The protein below binds the small molecule below.
Small molecule (SMILES): CC(=O)N[C@H]1[C@H]([C@H](O)[C@H](O)CO)O[C@@](O[C@H](CO)[C@@H](O)[C@@H]2O[C@@H](C(=O)O)C[C@H](O)[C@H]2NC(C)=O)(C(=O)O)C[C@@H]1O

Sequence of chain 25.A:
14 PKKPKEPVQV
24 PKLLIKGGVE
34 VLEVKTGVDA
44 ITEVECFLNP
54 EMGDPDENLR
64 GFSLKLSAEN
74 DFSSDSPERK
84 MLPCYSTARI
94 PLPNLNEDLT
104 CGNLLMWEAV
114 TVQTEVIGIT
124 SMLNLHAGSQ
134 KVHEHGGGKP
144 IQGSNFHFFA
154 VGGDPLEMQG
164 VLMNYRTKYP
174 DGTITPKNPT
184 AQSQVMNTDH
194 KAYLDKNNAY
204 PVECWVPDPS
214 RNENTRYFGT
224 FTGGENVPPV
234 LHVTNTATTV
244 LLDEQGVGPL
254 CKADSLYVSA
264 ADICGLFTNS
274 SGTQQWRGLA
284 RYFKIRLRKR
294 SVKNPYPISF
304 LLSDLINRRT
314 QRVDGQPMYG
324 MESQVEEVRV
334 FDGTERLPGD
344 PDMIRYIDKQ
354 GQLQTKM

Binding-site contacts:
Ligand atom C6 contacts residue LYS68 of chain 25.E at 4.0 Å.
Ligand atom C7 contacts residue LEU62 of chain 25.E at 3.8 Å (hydrophobic).
Ligand atom O1B contacts residue LYS68 of chain 25.E at 3.1 Å.
Ligand atom C10 contacts residue GLN278 of chain 25.E at 4.0 Å.
Ligand atom C11 contacts residue THR276 of chain 25.E at 3.4 Å.
Ligand atom C8 contacts residue GLN278 of chain 25.E at 3.7 Å.
Ligand atom C10 contacts residue ASN272 of chain 25.E at 3.9 Å.
Ligand atom C11 contacts residue PHE65 of chain 25.E at 3.7 Å (hydrophobic).
Ligand atom N5 contacts residue ASN272 of chain 25.E at 3.2 Å (h-bond).
Ligand atom C11 contacts residue HIS138 of chain 25.D at 3.5 Å.
Ligand atom O9 contacts residue LYS68 of chain 25.E at 2.9 Å (salt-bridge).
Ligand atom C7 contacts residue GLN278 of chain 25.E at 3.9 Å.
Ligand atom O8 contacts residue LYS68 of chain 25.E at 3.3 Å.
Ligand atom O8 contacts residue GLN278 of chain 25.E at 3.5 Å (h-bond).
Ligand atom N5 contacts residue LEU62 of chain 25.E at 3.9 Å.
Ligand atom O1B contacts residue THR276 of chain 25.E at 3.4 Å (h-bond).
Ligand atom O9 contacts residue LEU67 of chain 25.E at 3.1 Å.
Ligand atom O10 contacts residue LEU62 of chain 25.E at 2.8 Å.
Ligand atom C11 contacts residue PHE270 of chain 25.E at 3.9 Å (hydrophobic).
Ligand atom C11 contacts residue LEU62 of chain 25.E at 3.5 Å (hydrophobic).
Ligand atom C11 contacts residue PHE75 of chain 25.A at 3.5 Å (hydrophobic).
Ligand atom C6 contacts residue ASN272 of chain 25.E at 3.7 Å.
Ligand atom C11 contacts residue GLN278 of chain 25.E at 3.5 Å.
Ligand atom O10 contacts residue PHE75 of chain 25.A at 3.9 Å.
Ligand atom N5 contacts residue GLN278 of chain 25.E at 3.7 Å.
Ligand atom C9 contacts residue LYS68 of chain 25.E at 3.8 Å.
Ligand atom O1A contacts residue LYS68 of chain 25.E at 3.8 Å.
Ligand atom C11 contacts residue ASN272 of chain 25.E at 3.5 Å.
Ligand atom C10 contacts residue LEU62 of chain 25.E at 3.1 Å (hydrophobic).
Ligand atom O8 contacts residue THR276 of chain 25.E at 4.0 Å.
Ligand atom O1A contacts residue ASN272 of chain 25.E at 3.6 Å.
Ligand atom O9 contacts residue GLN278 of chain 25.E at 4.0 Å.
Ligand atom C1 contacts residue LYS68 of chain 25.E at 3.8 Å.
Ligand atom O8 contacts residue ASN272 of chain 25.E at 3.5 Å (h-bond).
Ligand atom O7 contacts residue LEU62 of chain 25.E at 3.3 Å.
Ligand atom C9 contacts residue GLN278 of chain 25.E at 3.3 Å.
Ligand atom C9 contacts residue LEU67 of chain 25.E at 4.0 Å (hydrophobic).
Ligand atom O1B contacts residue SER274 of chain 25.E at 3.3 Å (h-bond).
Ligand atom C1 contacts residue THR276 of chain 25.E at 3.3 Å.
Ligand atom O1A contacts residue THR276 of chain 25.E at 2.6 Å (h-bond).

Sequence of chain 25.D:
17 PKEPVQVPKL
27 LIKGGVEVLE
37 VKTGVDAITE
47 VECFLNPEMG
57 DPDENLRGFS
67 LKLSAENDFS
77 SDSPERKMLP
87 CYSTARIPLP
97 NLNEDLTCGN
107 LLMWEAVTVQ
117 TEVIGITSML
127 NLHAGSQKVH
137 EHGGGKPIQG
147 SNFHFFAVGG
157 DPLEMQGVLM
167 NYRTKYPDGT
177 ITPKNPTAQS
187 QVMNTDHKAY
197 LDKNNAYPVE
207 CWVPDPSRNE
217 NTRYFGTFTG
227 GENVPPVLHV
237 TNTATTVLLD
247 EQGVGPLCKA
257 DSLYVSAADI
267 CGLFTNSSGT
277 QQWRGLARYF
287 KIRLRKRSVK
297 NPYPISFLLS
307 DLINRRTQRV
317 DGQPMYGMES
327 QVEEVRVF

Sequence of chain 25.E:
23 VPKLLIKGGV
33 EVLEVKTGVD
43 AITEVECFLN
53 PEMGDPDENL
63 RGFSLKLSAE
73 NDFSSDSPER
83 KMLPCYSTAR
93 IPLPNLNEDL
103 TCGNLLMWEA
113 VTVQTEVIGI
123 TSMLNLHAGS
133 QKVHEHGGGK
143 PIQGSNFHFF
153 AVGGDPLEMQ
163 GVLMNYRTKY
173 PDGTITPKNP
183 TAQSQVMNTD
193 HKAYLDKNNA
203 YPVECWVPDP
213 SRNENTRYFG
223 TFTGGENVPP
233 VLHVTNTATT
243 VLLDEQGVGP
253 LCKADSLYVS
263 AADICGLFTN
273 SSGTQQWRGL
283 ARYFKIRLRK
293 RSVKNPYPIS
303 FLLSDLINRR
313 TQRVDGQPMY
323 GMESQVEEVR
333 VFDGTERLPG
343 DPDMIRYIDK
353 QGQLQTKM